Sequence of chain 1.A:
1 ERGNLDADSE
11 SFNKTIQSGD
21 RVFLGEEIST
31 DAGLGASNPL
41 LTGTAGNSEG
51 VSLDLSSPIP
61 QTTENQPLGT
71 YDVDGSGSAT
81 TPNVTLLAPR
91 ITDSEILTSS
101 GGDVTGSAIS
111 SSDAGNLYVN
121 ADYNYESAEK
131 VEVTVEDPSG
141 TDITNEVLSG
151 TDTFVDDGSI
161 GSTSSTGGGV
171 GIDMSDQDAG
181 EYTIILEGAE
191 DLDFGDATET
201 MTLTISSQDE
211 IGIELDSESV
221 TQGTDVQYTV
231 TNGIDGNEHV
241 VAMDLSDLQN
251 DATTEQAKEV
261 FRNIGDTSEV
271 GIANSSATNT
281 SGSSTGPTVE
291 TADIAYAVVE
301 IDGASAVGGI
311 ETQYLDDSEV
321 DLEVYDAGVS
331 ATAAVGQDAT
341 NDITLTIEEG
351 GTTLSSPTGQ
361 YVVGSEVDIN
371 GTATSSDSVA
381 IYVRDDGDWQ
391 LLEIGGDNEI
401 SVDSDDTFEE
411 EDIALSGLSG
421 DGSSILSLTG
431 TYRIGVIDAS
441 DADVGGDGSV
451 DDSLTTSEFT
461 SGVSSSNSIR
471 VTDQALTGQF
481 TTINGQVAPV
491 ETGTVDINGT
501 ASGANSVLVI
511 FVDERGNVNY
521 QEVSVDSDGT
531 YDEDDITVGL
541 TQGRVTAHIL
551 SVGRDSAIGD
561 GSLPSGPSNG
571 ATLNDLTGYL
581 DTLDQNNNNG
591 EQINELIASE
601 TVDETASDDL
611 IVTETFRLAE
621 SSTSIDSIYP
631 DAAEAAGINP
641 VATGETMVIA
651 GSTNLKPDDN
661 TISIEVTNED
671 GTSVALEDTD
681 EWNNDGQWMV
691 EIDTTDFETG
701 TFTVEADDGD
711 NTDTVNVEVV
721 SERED

Binding-site contacts:
Ligand atom O3 contacts residue GLU10 of chain 1.A at 3.8 Å.
Ligand atom O5 contacts residue ASN13 of chain 1.A at 2.3 Å (h-bond).
Ligand atom C5 contacts residue THR15 of chain 1.A at 4.3 Å.
Ligand atom C1 contacts residue THR15 of chain 1.A at 3.5 Å.
Ligand atom C5 contacts residue ASN13 of chain 1.A at 3.6 Å.
Ligand atom C2 contacts residue ASN13 of chain 1.A at 2.3 Å.
Ligand atom C6 contacts residue GLU1 of chain 1.A at 3.5 Å.
Ligand atom C3 contacts residue GLU10 of chain 1.A at 4.2 Å.
Ligand atom O5 contacts residue ARG2 of chain 1.A at 4.2 Å.
Ligand atom C5 contacts residue GLU1 of chain 1.A at 4.1 Å.
Ligand atom O2 contacts residue LYS14 of chain 1.A at 4.3 Å.
Ligand atom C2 contacts residue GLU1 of chain 1.A at 4.2 Å.
Ligand atom C1 contacts residue GLU10 of chain 1.A at 4.0 Å.
Ligand atom C4 contacts residue ASN13 of chain 1.A at 4.1 Å.
Ligand atom O2 contacts residue ASN13 of chain 1.A at 2.8 Å (h-bond).
Ligand atom O5 contacts residue THR15 of chain 1.A at 4.4 Å.
Ligand atom O5 contacts residue GLU10 of chain 1.A at 4.4 Å.
Ligand atom O5 contacts residue GLU1 of chain 1.A at 2.9 Å (salt-bridge).
Ligand atom O2 contacts residue THR15 of chain 1.A at 3.8 Å.
Ligand atom O2 contacts residue GLU10 of chain 1.A at 3.8 Å.
Ligand atom O6 contacts residue GLU1 of chain 1.A at 3.8 Å.
Ligand atom C1 contacts residue ASN13 of chain 1.A at 1.4 Å.
Ligand atom C2 contacts residue THR15 of chain 1.A at 4.0 Å.
Ligand atom C3 contacts residue THR15 of chain 1.A at 4.0 Å.
Ligand atom O6 contacts residue ASP8 of chain 1.A at 3.5 Å (salt-bridge).
Ligand atom C3 contacts residue ASN13 of chain 1.A at 3.7 Å.
Ligand atom C1 contacts residue GLU1 of chain 1.A at 3.5 Å.
Ligand atom C2 contacts residue GLU10 of chain 1.A at 3.4 Å.

This protein binds this small molecule.
Small molecule (SMILES): OC[C@H]1O[C@@H](O)[C@H](O)[C@@H](O)[C@@H]1O